Sequence of chain 1.A:
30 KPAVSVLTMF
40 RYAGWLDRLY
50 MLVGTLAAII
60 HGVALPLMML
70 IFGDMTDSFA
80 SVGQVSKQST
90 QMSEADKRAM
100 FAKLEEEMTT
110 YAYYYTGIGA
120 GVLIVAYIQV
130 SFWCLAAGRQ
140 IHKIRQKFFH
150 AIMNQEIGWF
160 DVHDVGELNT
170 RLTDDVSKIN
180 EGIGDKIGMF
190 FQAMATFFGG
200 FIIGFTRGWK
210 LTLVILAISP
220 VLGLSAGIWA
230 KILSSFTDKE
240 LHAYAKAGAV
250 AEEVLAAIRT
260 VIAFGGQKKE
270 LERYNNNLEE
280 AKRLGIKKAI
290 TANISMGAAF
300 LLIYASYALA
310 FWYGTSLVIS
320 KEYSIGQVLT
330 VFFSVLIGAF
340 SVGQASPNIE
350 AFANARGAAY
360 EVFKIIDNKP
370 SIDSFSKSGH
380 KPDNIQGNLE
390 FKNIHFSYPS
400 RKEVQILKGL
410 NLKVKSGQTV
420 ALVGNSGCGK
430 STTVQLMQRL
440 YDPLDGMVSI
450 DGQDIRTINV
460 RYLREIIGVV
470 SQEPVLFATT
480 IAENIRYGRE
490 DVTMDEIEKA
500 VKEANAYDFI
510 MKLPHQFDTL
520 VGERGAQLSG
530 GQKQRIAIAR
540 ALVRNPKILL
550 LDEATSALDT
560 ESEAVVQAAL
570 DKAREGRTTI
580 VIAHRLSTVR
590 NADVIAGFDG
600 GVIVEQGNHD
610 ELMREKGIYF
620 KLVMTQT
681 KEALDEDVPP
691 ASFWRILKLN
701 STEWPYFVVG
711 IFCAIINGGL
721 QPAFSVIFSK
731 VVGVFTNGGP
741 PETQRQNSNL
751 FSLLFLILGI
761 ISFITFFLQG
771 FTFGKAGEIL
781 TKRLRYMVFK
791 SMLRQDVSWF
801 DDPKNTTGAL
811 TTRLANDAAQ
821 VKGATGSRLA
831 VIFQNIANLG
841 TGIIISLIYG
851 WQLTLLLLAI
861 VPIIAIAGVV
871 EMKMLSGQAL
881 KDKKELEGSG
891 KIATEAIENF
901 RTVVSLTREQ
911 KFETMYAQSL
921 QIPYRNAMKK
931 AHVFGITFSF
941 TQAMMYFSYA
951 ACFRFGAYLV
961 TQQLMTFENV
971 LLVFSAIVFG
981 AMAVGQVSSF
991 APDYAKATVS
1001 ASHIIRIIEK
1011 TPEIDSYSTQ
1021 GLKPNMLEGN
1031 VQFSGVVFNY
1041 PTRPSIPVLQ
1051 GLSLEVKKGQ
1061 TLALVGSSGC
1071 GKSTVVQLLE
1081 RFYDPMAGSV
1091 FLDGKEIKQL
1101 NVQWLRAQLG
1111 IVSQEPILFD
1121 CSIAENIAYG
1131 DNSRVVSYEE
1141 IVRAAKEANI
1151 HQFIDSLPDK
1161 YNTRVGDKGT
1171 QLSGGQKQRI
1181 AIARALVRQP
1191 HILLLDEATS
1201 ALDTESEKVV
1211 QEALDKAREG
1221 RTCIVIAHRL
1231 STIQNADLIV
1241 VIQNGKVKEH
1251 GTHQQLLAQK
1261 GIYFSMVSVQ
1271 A

Binding-site contacts:
Ligand atom C01 contacts residue PHE979 of chain 1.A at 3.8 Å (hydrophobic).
Ligand atom C21 contacts residue PHE979 of chain 1.A at 3.5 Å (hydrophobic).
Ligand atom C35 contacts residue LEU335 of chain 1.A at 3.8 Å (hydrophobic).
Ligand atom N17 contacts residue PHE979 of chain 1.A at 3.7 Å.
Ligand atom C02 contacts residue PHE724 of chain 1.A at 3.6 Å (hydrophobic).
Ligand atom C36 contacts residue TYR306 of chain 1.A at 3.4 Å (hydrophobic).
Ligand atom SE3 contacts residue PHE979 of chain 1.A at 3.4 Å.
Ligand atom O25 contacts residue PHE979 of chain 1.A at 3.2 Å.
Ligand atom C33 contacts residue PHE339 of chain 1.A at 3.5 Å (hydrophobic).
Ligand atom C30 contacts residue ILE302 of chain 1.A at 3.7 Å (hydrophobic).
Ligand atom O27 contacts residue MET68 of chain 1.A at 3.3 Å.
Ligand atom C19 contacts residue PHE979 of chain 1.A at 3.9 Å (hydrophobic).
Ligand atom C04 contacts residue GLN721 of chain 1.A at 3.8 Å.
Ligand atom C34 contacts residue PHE332 of chain 1.A at 3.7 Å (hydrophobic).
Ligand atom C35 contacts residue PHE332 of chain 1.A at 3.5 Å (hydrophobic).
Ligand atom C30 contacts residue TYR306 of chain 1.A at 3.4 Å (hydrophobic).
Ligand atom C07 contacts residue GLN986 of chain 1.A at 3.4 Å.
Ligand atom C36 contacts residue PHE332 of chain 1.A at 3.4 Å (hydrophobic).
Ligand atom C34 contacts residue TYR306 of chain 1.A at 3.8 Å (hydrophobic).
Ligand atom O25 contacts residue GLN721 of chain 1.A at 2.4 Å (h-bond).
Ligand atom N03 contacts residue PHE724 of chain 1.A at 3.6 Å.
Ligand atom C15 contacts residue PHE979 of chain 1.A at 3.7 Å (hydrophobic).
Ligand atom C21 contacts residue PHE724 of chain 1.A at 3.3 Å (hydrophobic).
Ligand atom C21 contacts residue SER725 of chain 1.A at 3.8 Å.
Ligand atom C29 contacts residue PHE724 of chain 1.A at 3.8 Å (hydrophobic).
Ligand atom C02 contacts residue GLN721 of chain 1.A at 3.6 Å.
Ligand atom C32 contacts residue PHE339 of chain 1.A at 3.4 Å (hydrophobic).
Ligand atom O27 contacts residue PHE332 of chain 1.A at 3.3 Å.
Ligand atom C16 contacts residue PHE979 of chain 1.A at 3.4 Å (hydrophobic).
Ligand atom C29 contacts residue TYR306 of chain 1.A at 3.4 Å (hydrophobic).
Ligand atom O27 contacts residue PHE979 of chain 1.A at 3.6 Å.
Ligand atom C29 contacts residue TYR303 of chain 1.A at 3.5 Å (hydrophobic).
Ligand atom C15 contacts residue ILE336 of chain 1.A at 3.9 Å (hydrophobic).
Ligand atom SE1 contacts residue GLN986 of chain 1.A at 3.7 Å.
Ligand atom C01 contacts residue PHE724 of chain 1.A at 3.4 Å (hydrophobic).
Ligand atom C18 contacts residue PHE332 of chain 1.A at 3.6 Å (hydrophobic).
Ligand atom C33 contacts residue ILE336 of chain 1.A at 3.7 Å (hydrophobic).
Ligand atom N03 contacts residue TYR306 of chain 1.A at 3.6 Å.
Ligand atom O26 contacts residue MET982 of chain 1.A at 3.6 Å.
Ligand atom C36 contacts residue PHE331 of chain 1.A at 3.5 Å (hydrophobic).

A small-molecule ligand and the protein it binds are described below.
Small molecule (SMILES): CC(C)[C@H]1NC(=O)c2c[se]c(n2)[C@@H](C(C)C)NC(=O)c2c[se]c(n2)[C@@H](C(C)C)NC(=O)c2c[se]c1n2